Binding-site contacts:
Ligand atom C4 contacts residue MG1 of chain 1.ML at 4.3 Å.
Ligand atom OP1 contacts residue HIS3 of chain 1.TA at 3.3 Å (h-bond).
Ligand atom OP1 contacts residue ALA2 of chain 1.TA at 3.8 Å.
Ligand atom P contacts residue HIS3 of chain 1.TA at 4.4 Å.
Ligand atom C2 contacts residue MG1 of chain 1.ML at 3.2 Å.
Ligand atom N3 contacts residue MG1 of chain 1.ML at 3.1 Å.
Ligand atom O2 contacts residue MG1 of chain 1.ML at 2.6 Å.
Ligand atom OP1 contacts residue MG1 of chain 1.LP at 4.0 Å.
Ligand atom OP2 contacts residue HIS3 of chain 1.TA at 4.5 Å.

Sequence of chain 1.TA:
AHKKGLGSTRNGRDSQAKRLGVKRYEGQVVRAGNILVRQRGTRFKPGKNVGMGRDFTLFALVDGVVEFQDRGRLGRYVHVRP

This small molecule binds to this protein.
Small molecule (SMILES): COc1ccc(C[C@H](N)C(=O)N[C@H]2[C@@H](O)[C@H](n3cnc4c(N(C)C)ncnc43)O[C@@H]2CO[P](=O)(O)O[C@H]2[C@@H](O)[C@H](n3ccc(N)nc3=O)O[C@@H]2CO[P](=O)(O)O[C@H]2[C@@H](O)[C@H](n3ccc(N)nc3=O)O[C@@H]2CO)cc1